The small molecule below binds the protein below.
Small molecule (SMILES): CC(=O)N[C@@H]1[C@@H](O)[C@H](O)[C@@H](CO)O[C@H]1O

Sequence of chain 1.A:
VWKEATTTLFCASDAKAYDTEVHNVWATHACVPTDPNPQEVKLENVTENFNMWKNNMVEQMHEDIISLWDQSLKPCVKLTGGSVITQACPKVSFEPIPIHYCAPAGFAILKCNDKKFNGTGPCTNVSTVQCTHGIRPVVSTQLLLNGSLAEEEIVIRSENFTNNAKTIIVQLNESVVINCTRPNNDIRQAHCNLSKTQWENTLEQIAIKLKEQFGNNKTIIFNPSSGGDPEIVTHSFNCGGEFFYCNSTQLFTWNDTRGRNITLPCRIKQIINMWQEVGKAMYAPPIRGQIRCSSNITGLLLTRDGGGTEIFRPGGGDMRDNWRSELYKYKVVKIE

Binding-site contacts:
Ligand atom C6 contacts residue ASN248 of chain 1.A at 3.9 Å.
Ligand atom O5 contacts residue ASN248 of chain 1.A at 1.7 Å (h-bond).
Ligand atom C3 contacts residue ASN248 of chain 1.A at 3.9 Å.
Ligand atom C5 contacts residue ASN248 of chain 1.A at 3.1 Å.
Ligand atom C7 contacts residue ASN248 of chain 1.A at 4.4 Å.
Ligand atom O7 contacts residue LYS249 of chain 1.A at 3.5 Å (salt-bridge).
Ligand atom C2 contacts residue ASN248 of chain 1.A at 2.8 Å.
Ligand atom N2 contacts residue ASN248 of chain 1.A at 3.7 Å.
Ligand atom C1 contacts residue ASN248 of chain 1.A at 1.6 Å.
Ligand atom O7 contacts residue ASN248 of chain 1.A at 4.3 Å.
Ligand atom C4 contacts residue ASN248 of chain 1.A at 3.8 Å.
Ligand atom O6 contacts residue ASN248 of chain 1.A at 4.1 Å.